The protein below binds the small molecule below.
Small molecule (SMILES): Nc1nc2c(ncn2[C@@H]2O[C@H](CO[P](=O)(O)O[P](=O)(O)NP(=O)(O)O)[C@@H](O)[C@H]2O)c(=O)[nH]1

Sequence of chain 1.A:
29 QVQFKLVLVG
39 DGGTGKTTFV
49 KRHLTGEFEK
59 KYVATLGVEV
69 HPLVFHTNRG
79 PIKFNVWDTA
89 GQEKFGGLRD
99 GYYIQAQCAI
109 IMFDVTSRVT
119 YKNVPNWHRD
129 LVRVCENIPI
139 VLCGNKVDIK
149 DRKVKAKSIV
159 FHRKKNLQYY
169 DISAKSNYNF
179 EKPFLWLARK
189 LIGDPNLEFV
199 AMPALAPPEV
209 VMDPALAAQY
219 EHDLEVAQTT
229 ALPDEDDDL

Binding-site contacts:
Ligand atom N7 contacts residue ASN143 of chain 1.A at 3.2 Å (h-bond).
Ligand atom N2 contacts residue LYS173 of chain 1.A at 3.5 Å.
Ligand atom O2' contacts residue GLU57 of chain 1.A at 2.7 Å (salt-bridge).
Ligand atom O5' contacts residue THR46 of chain 1.A at 3.3 Å (h-bond).
Ligand atom O6 contacts residue LYS173 of chain 1.A at 3.3 Å (salt-bridge).
Ligand atom O6 contacts residue ALA172 of chain 1.A at 3.1 Å (h-bond).
Ligand atom O6 contacts residue SER171 of chain 1.A at 3.5 Å (h-bond).
Ligand atom C2' contacts residue THR46 of chain 1.A at 3.5 Å.
Ligand atom N1 contacts residue LYS173 of chain 1.A at 3.5 Å.
Ligand atom O4' contacts residue LYS144 of chain 1.A at 3.2 Å (salt-bridge).
Ligand atom O1G contacts residue TYR60 of chain 1.A at 2.7 Å (h-bond).
Ligand atom N3B contacts residue GLY41 of chain 1.A at 3.0 Å (h-bond).
Ligand atom O3G contacts residue THR63 of chain 1.A at 2.9 Å (h-bond).
Ligand atom O2' contacts residue LYS58 of chain 1.A at 3.2 Å (salt-bridge).
Ligand atom O2G contacts residue GLY89 of chain 1.A at 2.8 Å (h-bond).
Ligand atom N1 contacts residue ASP146 of chain 1.A at 2.7 Å (salt-bridge).
Ligand atom O3A contacts residue GLY43 of chain 1.A at 3.1 Å (h-bond).
Ligand atom O2A contacts residue THR46 of chain 1.A at 2.7 Å (h-bond).
Ligand atom O2G contacts residue GLY40 of chain 1.A at 3.5 Å.
Ligand atom N2 contacts residue ASP146 of chain 1.A at 3.0 Å (salt-bridge).
Ligand atom PG contacts residue MG1 of chain 1.F at 3.2 Å.
Ligand atom O2B contacts residue LYS44 of chain 1.A at 2.6 Å (salt-bridge).
Ligand atom O3' contacts residue LYS58 of chain 1.A at 2.6 Å (salt-bridge).
Ligand atom O2A contacts residue THR45 of chain 1.A at 3.2 Å (h-bond).
Ligand atom O1B contacts residue THR45 of chain 1.A at 2.9 Å (h-bond).
Ligand atom O3G contacts residue MG1 of chain 1.F at 2.0 Å.
Ligand atom N3B contacts residue MG1 of chain 1.F at 3.5 Å.
Ligand atom O2' contacts residue PHE56 of chain 1.A at 3.6 Å.
Ligand atom O2B contacts residue GLY43 of chain 1.A at 3.2 Å (h-bond).
Ligand atom O6 contacts residue ASN143 of chain 1.A at 3.3 Å (h-bond).
Ligand atom O1B contacts residue MG1 of chain 1.F at 2.1 Å.
Ligand atom O2G contacts residue LYS44 of chain 1.A at 2.7 Å (salt-bridge).
Ligand atom PB contacts residue MG1 of chain 1.F at 3.3 Å.
Ligand atom N3B contacts residue TYR60 of chain 1.A at 3.3 Å.
Ligand atom C6 contacts residue ASP146 of chain 1.A at 3.5 Å.
Ligand atom O6 contacts residue ASP146 of chain 1.A at 3.4 Å (salt-bridge).
Ligand atom O1A contacts residue TYR60 of chain 1.A at 3.3 Å.
Ligand atom N2 contacts residue ILE147 of chain 1.A at 3.3 Å.
Ligand atom O2A contacts residue GLY43 of chain 1.A at 3.5 Å.
Ligand atom O2B contacts residue THR42 of chain 1.A at 3.4 Å (h-bond).